Binding-site contacts:
Ligand atom C2 contacts residue ASN204 of chain 1.A at 2.4 Å.
Ligand atom C8 contacts residue ASN204 of chain 1.A at 4.5 Å.
Ligand atom C3 contacts residue ASN204 of chain 1.A at 3.8 Å.
Ligand atom C7 contacts residue ASN204 of chain 1.A at 3.4 Å.
Ligand atom C1 contacts residue ASN204 of chain 1.A at 1.4 Å.
Ligand atom O7 contacts residue ASN204 of chain 1.A at 3.6 Å.
Ligand atom O5 contacts residue ASN204 of chain 1.A at 2.4 Å (h-bond).
Ligand atom C5 contacts residue ASN204 of chain 1.A at 3.7 Å.
Ligand atom N2 contacts residue ASN204 of chain 1.A at 2.8 Å (h-bond).
Ligand atom O6 contacts residue THR206 of chain 1.A at 4.4 Å.
Ligand atom O7 contacts residue PRO208 of chain 1.A at 4.3 Å.
Ligand atom C4 contacts residue ASN204 of chain 1.A at 4.2 Å.

Sequence of chain 1.A:
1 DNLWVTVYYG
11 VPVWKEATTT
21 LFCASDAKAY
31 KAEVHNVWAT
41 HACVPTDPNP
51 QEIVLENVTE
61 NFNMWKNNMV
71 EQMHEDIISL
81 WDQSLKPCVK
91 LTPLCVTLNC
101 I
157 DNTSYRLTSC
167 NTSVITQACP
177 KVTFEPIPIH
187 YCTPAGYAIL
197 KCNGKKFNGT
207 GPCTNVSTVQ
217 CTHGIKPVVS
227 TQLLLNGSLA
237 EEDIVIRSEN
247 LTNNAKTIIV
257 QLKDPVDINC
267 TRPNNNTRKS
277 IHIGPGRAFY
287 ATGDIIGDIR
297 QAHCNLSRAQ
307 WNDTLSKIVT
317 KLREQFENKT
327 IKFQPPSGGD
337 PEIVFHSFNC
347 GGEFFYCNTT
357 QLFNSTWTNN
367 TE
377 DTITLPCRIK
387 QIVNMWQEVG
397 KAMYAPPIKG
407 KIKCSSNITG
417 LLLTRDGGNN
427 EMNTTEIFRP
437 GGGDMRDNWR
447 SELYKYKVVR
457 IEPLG

This small molecule binds to this protein.
Small molecule (SMILES): CC(=O)N[C@H]1[C@H](O[C@H]2[C@H](O)[C@@H](NC(C)=O)CO[C@@H]2CO)O[C@H](CO)[C@@H](O)[C@@H]1O